This protein binds this small molecule.
Small molecule (SMILES): CC(=O)N[C@@H]1[C@@H](O)[C@H](O)[C@@H](CO)O[C@H]1O

Sequence of chain 1.A:
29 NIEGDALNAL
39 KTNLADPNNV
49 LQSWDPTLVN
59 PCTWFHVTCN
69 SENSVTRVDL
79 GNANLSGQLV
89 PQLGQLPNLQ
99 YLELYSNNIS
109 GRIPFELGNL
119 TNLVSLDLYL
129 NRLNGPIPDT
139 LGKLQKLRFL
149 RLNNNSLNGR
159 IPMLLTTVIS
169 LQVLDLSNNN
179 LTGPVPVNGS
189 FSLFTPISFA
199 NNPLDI

Binding-site contacts:
Ligand atom C4 contacts residue ASN82 of chain 1.A at 4.2 Å.
Ligand atom N2 contacts residue ASN82 of chain 1.A at 2.9 Å (h-bond).
Ligand atom C5 contacts residue ASN82 of chain 1.A at 3.7 Å.
Ligand atom C3 contacts residue ASN82 of chain 1.A at 3.8 Å.
Ligand atom C1 contacts residue ASN46 of chain 1.A at 3.6 Å.
Ligand atom O5 contacts residue ASN46 of chain 1.A at 4.1 Å.
Ligand atom C1 contacts residue ASN82 of chain 1.A at 1.4 Å.
Ligand atom C7 contacts residue ASN82 of chain 1.A at 3.7 Å.
Ligand atom O7 contacts residue ASN82 of chain 1.A at 4.1 Å.
Ligand atom C8 contacts residue PRO45 of chain 1.A at 4.0 Å (hydrophobic).
Ligand atom C2 contacts residue ASN82 of chain 1.A at 2.5 Å.
Ligand atom O5 contacts residue ASN82 of chain 1.A at 2.4 Å (h-bond).